Binding-site contacts:
Ligand atom N2 contacts residue ASN215 of chain 1.G at 2.9 Å (h-bond).
Ligand atom C1 contacts residue ASN215 of chain 1.G at 1.4 Å.
Ligand atom C7 contacts residue ASN215 of chain 1.G at 3.7 Å.
Ligand atom C5 contacts residue ASN215 of chain 1.G at 3.7 Å.
Ligand atom O7 contacts residue ASN215 of chain 1.G at 3.7 Å.
Ligand atom C3 contacts residue ASN215 of chain 1.G at 3.8 Å.
Ligand atom O5 contacts residue ASN215 of chain 1.G at 2.4 Å (h-bond).
Ligand atom C4 contacts residue ASN215 of chain 1.G at 4.2 Å.
Ligand atom C2 contacts residue ASN215 of chain 1.G at 2.5 Å.

The protein below binds the small molecule below.
Small molecule (SMILES): CC(=O)N[C@@H]1[C@@H](O)[C@H](O)[C@@H](CO)O[C@H]1O

Sequence of chain 1.G:
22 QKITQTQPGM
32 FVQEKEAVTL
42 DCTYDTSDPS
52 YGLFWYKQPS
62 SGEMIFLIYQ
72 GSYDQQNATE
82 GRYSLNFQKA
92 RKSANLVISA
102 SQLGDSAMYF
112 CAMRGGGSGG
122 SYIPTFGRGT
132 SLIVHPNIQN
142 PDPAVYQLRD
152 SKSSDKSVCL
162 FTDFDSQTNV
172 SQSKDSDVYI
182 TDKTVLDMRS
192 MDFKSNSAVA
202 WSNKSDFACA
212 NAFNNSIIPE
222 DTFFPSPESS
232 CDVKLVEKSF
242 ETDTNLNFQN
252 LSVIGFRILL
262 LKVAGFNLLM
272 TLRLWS